Sequence of chain 2.A:
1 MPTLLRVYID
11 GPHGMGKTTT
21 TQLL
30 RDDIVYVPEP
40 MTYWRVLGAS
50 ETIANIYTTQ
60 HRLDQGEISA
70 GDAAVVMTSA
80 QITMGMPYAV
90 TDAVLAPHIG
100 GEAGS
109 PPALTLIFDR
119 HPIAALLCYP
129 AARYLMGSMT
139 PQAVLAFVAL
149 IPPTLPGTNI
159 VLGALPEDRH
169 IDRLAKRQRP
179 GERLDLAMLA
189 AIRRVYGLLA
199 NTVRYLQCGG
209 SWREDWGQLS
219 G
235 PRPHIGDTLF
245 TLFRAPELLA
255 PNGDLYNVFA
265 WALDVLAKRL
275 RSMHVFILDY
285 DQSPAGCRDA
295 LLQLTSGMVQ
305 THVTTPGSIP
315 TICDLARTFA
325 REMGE

This protein binds this small molecule.
Small molecule (SMILES): Cc1c(CCCO)[nH]c(=O)[nH]c1=O

Binding-site contacts:
Ligand atom C12 contacts residue TRP43 of chain 2.A at 3.7 Å (hydrophobic).
Ligand atom N1 contacts residue TYR127 of chain 2.A at 3.3 Å.
Ligand atom C2 contacts residue TYR127 of chain 2.A at 3.5 Å (hydrophobic).
Ligand atom C13 contacts residue GLU38 of chain 2.A at 3.2 Å.
Ligand atom C3 contacts residue MET83 of chain 2.A at 3.7 Å (hydrophobic).
Ligand atom C4 contacts residue TYR87 of chain 2.A at 3.8 Å (hydrophobic).
Ligand atom O1 contacts residue TYR127 of chain 2.A at 3.7 Å.
Ligand atom C1 contacts residue GLN80 of chain 2.A at 3.6 Å.
Ligand atom O3 contacts residue GLU38 of chain 2.A at 3.7 Å.
Ligand atom C1 contacts residue TYR127 of chain 2.A at 3.3 Å (hydrophobic).
Ligand atom C3 contacts residue TYR127 of chain 2.A at 3.6 Å (hydrophobic).
Ligand atom O2 contacts residue GLN80 of chain 2.A at 2.7 Å (h-bond).
Ligand atom N2 contacts residue TYR127 of chain 2.A at 3.5 Å.
Ligand atom O2 contacts residue TYR127 of chain 2.A at 3.5 Å.
Ligand atom C1 contacts residue MET83 of chain 2.A at 3.8 Å (hydrophobic).
Ligand atom O2 contacts residue ALA122 of chain 2.A at 3.8 Å.
Ligand atom C11 contacts residue TYR127 of chain 2.A at 3.6 Å (hydrophobic).
Ligand atom O2 contacts residue MET83 of chain 2.A at 3.9 Å.
Ligand atom N2 contacts residue GLN80 of chain 2.A at 2.8 Å (h-bond).
Ligand atom O1 contacts residue GLN80 of chain 2.A at 3.6 Å.
Ligand atom C4 contacts residue ARG118 of chain 2.A at 3.5 Å.
Ligand atom C13 contacts residue ARG177 of chain 2.A at 4.0 Å.
Ligand atom O3 contacts residue HIS13 of chain 2.A at 3.9 Å.
Ligand atom N2 contacts residue MET83 of chain 2.A at 3.8 Å.
Ligand atom C2 contacts residue GLN80 of chain 2.A at 3.6 Å.
Ligand atom O3 contacts residue ARG177 of chain 2.A at 3.1 Å.
Ligand atom C5 contacts residue TYR127 of chain 2.A at 3.6 Å (hydrophobic).
Ligand atom C12 contacts residue GLU38 of chain 2.A at 4.0 Å.
Ligand atom C13 contacts residue ARG118 of chain 2.A at 3.5 Å.
Ligand atom C4 contacts residue TYR127 of chain 2.A at 3.9 Å (hydrophobic).
Ligand atom C12 contacts residue ARG118 of chain 2.A at 3.8 Å.
Ligand atom C2 contacts residue MET83 of chain 2.A at 3.7 Å (hydrophobic).
Ligand atom C5 contacts residue MET83 of chain 2.A at 3.8 Å (hydrophobic).
Ligand atom C13 contacts residue HIS13 of chain 2.A at 3.8 Å.
Ligand atom N1 contacts residue MET83 of chain 2.A at 3.8 Å.
Ligand atom C1 contacts residue ILE55 of chain 2.A at 4.2 Å (hydrophobic).
Ligand atom O2 contacts residue ALA123 of chain 2.A at 3.3 Å.
Ligand atom O1 contacts residue ILE55 of chain 2.A at 3.5 Å.
Ligand atom C4 contacts residue ALA122 of chain 2.A at 4.2 Å (hydrophobic).
Ligand atom C11 contacts residue ARG118 of chain 2.A at 3.5 Å.